Sequence of chain 1.A:
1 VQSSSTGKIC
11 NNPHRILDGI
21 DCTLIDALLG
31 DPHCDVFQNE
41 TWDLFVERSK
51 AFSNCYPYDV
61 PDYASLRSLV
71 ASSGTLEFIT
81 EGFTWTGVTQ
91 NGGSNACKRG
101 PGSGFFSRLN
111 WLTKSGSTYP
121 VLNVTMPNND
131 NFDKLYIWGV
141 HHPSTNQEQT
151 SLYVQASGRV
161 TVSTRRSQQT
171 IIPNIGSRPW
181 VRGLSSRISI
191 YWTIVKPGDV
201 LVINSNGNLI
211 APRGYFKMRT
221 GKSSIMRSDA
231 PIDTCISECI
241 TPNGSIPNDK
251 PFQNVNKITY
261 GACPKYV

A small-molecule ligand and the protein it binds are described below.
Small molecule (SMILES): CC(=O)N[C@@H]1[C@@H](O)[C@H](O)[C@@H](CO)O[C@H]1O

Binding-site contacts:
Ligand atom C3 contacts residue VAL255 of chain 1.A at 3.9 Å (hydrophobic).
Ligand atom C1 contacts residue ASN243 of chain 1.A at 1.4 Å.
Ligand atom C2 contacts residue ASN243 of chain 1.A at 2.5 Å.
Ligand atom C1 contacts residue VAL255 of chain 1.A at 3.4 Å (hydrophobic).
Ligand atom C4 contacts residue ASN243 of chain 1.A at 4.3 Å.
Ligand atom O7 contacts residue ASN243 of chain 1.A at 3.1 Å (h-bond).
Ligand atom C8 contacts residue SER3 of chain 1.A at 3.5 Å.
Ligand atom C5 contacts residue ASN256 of chain 1.A at 3.7 Å.
Ligand atom C8 contacts residue VAL255 of chain 1.A at 4.0 Å (hydrophobic).
Ligand atom N2 contacts residue VAL255 of chain 1.A at 3.2 Å (h-bond).
Ligand atom O5 contacts residue ASN243 of chain 1.A at 2.4 Å (h-bond).
Ligand atom O5 contacts residue VAL255 of chain 1.A at 4.5 Å.
Ligand atom C1 contacts residue ASN256 of chain 1.A at 3.7 Å.
Ligand atom C2 contacts residue VAL255 of chain 1.A at 3.6 Å (hydrophobic).
Ligand atom N2 contacts residue ASN243 of chain 1.A at 3.0 Å (h-bond).
Ligand atom C6 contacts residue ASN256 of chain 1.A at 4.1 Å.
Ligand atom C7 contacts residue ASN243 of chain 1.A at 3.3 Å.
Ligand atom C7 contacts residue VAL255 of chain 1.A at 4.0 Å (hydrophobic).
Ligand atom C5 contacts residue ASN243 of chain 1.A at 3.7 Å.
Ligand atom C3 contacts residue ASN243 of chain 1.A at 3.8 Å.
Ligand atom O5 contacts residue ASN256 of chain 1.A at 3.5 Å (h-bond).